Binding-site contacts:
Ligand atom N1 contacts residue ASN32 of chain 1.D at 4.4 Å.
Ligand atom C2 contacts residue ASP24 of chain 1.D at 4.4 Å.
Ligand atom C24 contacts residue MET74 of chain 1.D at 4.3 Å (hydrophobic).
Ligand atom N2 contacts residue ASP24 of chain 1.D at 4.5 Å.
Ligand atom O17 contacts residue TRP75 of chain 1.D at 2.6 Å (h-bond).
Ligand atom N2 contacts residue LYS27 of chain 1.D at 4.0 Å.
Ligand atom O7 contacts residue ARG130 of chain 1.D at 3.0 Å (salt-bridge).
Ligand atom O10 contacts residue LYS135 of chain 1.D at 3.5 Å (salt-bridge).
Ligand atom O1 contacts residue LYS27 of chain 1.D at 3.9 Å.
Ligand atom C20 contacts residue TRP139 of chain 1.D at 3.9 Å (hydrophobic).
Ligand atom O1 contacts residue TRP29 of chain 1.D at 3.4 Å.
Ligand atom S1 contacts residue ARG130 of chain 1.D at 2.9 Å (salt-bridge).
Ligand atom C1 contacts residue ASP24 of chain 1.D at 4.3 Å.
Ligand atom O8 contacts residue ARG130 of chain 1.D at 4.5 Å.
Ligand atom C1 contacts residue ASN32 of chain 1.D at 4.2 Å.
Ligand atom O9 contacts residue LYS135 of chain 1.D at 2.9 Å (salt-bridge).
Ligand atom C1 contacts residue TRP29 of chain 1.D at 4.4 Å (hydrophobic).
Ligand atom N2 contacts residue LYS25 of chain 1.D at 3.0 Å (salt-bridge).
Ligand atom S1 contacts residue LYS135 of chain 1.D at 3.0 Å (salt-bridge).
Ligand atom N10 contacts residue TRP75 of chain 1.D at 3.7 Å.
Ligand atom S1 contacts residue ASN128 of chain 1.D at 4.3 Å.
Ligand atom C24 contacts residue TRP75 of chain 1.D at 3.6 Å (hydrophobic).
Ligand atom C1 contacts residue LYS27 of chain 1.D at 4.0 Å.
Ligand atom P2 contacts residue ARG130 of chain 1.D at 4.5 Å.
Ligand atom N1 contacts residue LYS27 of chain 1.D at 3.2 Å (salt-bridge).
Ligand atom O17 contacts residue MET74 of chain 1.D at 3.6 Å.
Ligand atom N1 contacts residue LYS25 of chain 1.D at 4.0 Å.
Ligand atom O6 contacts residue ARG130 of chain 1.D at 2.7 Å (salt-bridge).
Ligand atom O1 contacts residue THR28 of chain 1.D at 4.0 Å.
Ligand atom P1 contacts residue ARG130 of chain 1.D at 3.6 Å.
Ligand atom O17 contacts residue TRP139 of chain 1.D at 3.9 Å.
Ligand atom N1 contacts residue ASP24 of chain 1.D at 3.7 Å.
Ligand atom C2 contacts residue LYS25 of chain 1.D at 3.8 Å.
Ligand atom O1 contacts residue ASN32 of chain 1.D at 3.4 Å (h-bond).
Ligand atom C2 contacts residue LYS27 of chain 1.D at 4.0 Å.
Ligand atom N10 contacts residue MET74 of chain 1.D at 4.3 Å.
Ligand atom P2 contacts residue LYS135 of chain 1.D at 3.2 Å.
Ligand atom O1 contacts residue ASP24 of chain 1.D at 4.2 Å.

The small molecule below binds the protein below.
Small molecule (SMILES): C[n+]1cn([C@@H]2O[C@H](COP(=O)(O)O[P](=O)(S)OP(=O)(O)OC[C@H]3O[C@@H](n4cnc5c(=O)nc(N)[nH]c54)[C@H](O)[C@@H]3O)[C@H]3OC(C)(C)O[C@H]32)c2nc(N)[nH]c(=O)c21

Sequence of chain 1.D:
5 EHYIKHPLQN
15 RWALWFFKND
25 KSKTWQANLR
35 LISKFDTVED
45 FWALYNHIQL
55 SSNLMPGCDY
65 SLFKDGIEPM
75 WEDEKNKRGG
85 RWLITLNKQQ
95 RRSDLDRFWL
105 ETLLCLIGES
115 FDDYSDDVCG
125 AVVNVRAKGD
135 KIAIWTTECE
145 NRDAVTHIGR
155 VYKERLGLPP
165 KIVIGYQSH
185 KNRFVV